This small molecule binds to this protein.
Small molecule (SMILES): CC(=O)N[C@@H]1[C@@H](O)[C@H](O)[C@@H](CO)O[C@H]1O

Sequence of chain 1.A:
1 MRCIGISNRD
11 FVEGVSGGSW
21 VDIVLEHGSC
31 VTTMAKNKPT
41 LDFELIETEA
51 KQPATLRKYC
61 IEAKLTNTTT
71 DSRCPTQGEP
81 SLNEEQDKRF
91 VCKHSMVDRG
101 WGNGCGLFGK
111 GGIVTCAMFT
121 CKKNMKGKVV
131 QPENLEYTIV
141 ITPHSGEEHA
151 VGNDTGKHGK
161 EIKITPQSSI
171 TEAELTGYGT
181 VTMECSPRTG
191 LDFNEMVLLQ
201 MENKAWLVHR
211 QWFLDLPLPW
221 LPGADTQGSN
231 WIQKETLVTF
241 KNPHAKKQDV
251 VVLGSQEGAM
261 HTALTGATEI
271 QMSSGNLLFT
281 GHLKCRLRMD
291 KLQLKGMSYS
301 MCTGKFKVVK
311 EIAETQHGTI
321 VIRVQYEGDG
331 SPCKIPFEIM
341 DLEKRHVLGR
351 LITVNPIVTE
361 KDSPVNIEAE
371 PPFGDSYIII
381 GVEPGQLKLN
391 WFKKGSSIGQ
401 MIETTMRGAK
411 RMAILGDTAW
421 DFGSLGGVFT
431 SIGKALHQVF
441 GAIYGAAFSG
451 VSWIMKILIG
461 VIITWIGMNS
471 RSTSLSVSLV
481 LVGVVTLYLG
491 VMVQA

Binding-site contacts:
Ligand atom C3 contacts residue ASN67 of chain 1.A at 3.8 Å.
Ligand atom N2 contacts residue ASN67 of chain 1.A at 2.9 Å (h-bond).
Ligand atom C5 contacts residue ASN67 of chain 1.A at 3.7 Å.
Ligand atom C7 contacts residue ASN67 of chain 1.A at 3.7 Å.
Ligand atom C1 contacts residue ASN67 of chain 1.A at 1.4 Å.
Ligand atom C8 contacts residue MET118 of chain 1.A at 4.3 Å (hydrophobic).
Ligand atom C2 contacts residue ASN67 of chain 1.A at 2.5 Å.
Ligand atom O5 contacts residue ASN67 of chain 1.A at 2.4 Å (h-bond).
Ligand atom C8 contacts residue PHE90 of chain 1.A at 3.9 Å (hydrophobic).
Ligand atom C8 contacts residue ASN67 of chain 1.A at 4.2 Å.
Ligand atom O7 contacts residue ASN67 of chain 1.A at 4.1 Å.
Ligand atom C4 contacts residue ASN67 of chain 1.A at 4.2 Å.